Binding-site contacts:
Ligand atom O5 contacts residue ASN793 of chain 1.B at 2.3 Å (h-bond).
Ligand atom C7 contacts residue ASN793 of chain 1.B at 3.2 Å.
Ligand atom O7 contacts residue ASN793 of chain 1.B at 3.1 Å (h-bond).
Ligand atom N2 contacts residue ASN793 of chain 1.B at 2.9 Å (h-bond).
Ligand atom C8 contacts residue ASN793 of chain 1.B at 4.4 Å.
Ligand atom C2 contacts residue ASN793 of chain 1.B at 2.4 Å.
Ligand atom C5 contacts residue ASN793 of chain 1.B at 3.7 Å.
Ligand atom C1 contacts residue ASN793 of chain 1.B at 1.4 Å.
Ligand atom C3 contacts residue ASN793 of chain 1.B at 3.7 Å.
Ligand atom O6 contacts residue ASN793 of chain 1.B at 4.4 Å.
Ligand atom C4 contacts residue ASN793 of chain 1.B at 4.2 Å.

This protein binds this small molecule.
Small molecule (SMILES): CC(=O)N[C@@H]1[C@@H](O)[C@H](O)[C@@H](CO)O[C@H]1O

Sequence of chain 1.B:
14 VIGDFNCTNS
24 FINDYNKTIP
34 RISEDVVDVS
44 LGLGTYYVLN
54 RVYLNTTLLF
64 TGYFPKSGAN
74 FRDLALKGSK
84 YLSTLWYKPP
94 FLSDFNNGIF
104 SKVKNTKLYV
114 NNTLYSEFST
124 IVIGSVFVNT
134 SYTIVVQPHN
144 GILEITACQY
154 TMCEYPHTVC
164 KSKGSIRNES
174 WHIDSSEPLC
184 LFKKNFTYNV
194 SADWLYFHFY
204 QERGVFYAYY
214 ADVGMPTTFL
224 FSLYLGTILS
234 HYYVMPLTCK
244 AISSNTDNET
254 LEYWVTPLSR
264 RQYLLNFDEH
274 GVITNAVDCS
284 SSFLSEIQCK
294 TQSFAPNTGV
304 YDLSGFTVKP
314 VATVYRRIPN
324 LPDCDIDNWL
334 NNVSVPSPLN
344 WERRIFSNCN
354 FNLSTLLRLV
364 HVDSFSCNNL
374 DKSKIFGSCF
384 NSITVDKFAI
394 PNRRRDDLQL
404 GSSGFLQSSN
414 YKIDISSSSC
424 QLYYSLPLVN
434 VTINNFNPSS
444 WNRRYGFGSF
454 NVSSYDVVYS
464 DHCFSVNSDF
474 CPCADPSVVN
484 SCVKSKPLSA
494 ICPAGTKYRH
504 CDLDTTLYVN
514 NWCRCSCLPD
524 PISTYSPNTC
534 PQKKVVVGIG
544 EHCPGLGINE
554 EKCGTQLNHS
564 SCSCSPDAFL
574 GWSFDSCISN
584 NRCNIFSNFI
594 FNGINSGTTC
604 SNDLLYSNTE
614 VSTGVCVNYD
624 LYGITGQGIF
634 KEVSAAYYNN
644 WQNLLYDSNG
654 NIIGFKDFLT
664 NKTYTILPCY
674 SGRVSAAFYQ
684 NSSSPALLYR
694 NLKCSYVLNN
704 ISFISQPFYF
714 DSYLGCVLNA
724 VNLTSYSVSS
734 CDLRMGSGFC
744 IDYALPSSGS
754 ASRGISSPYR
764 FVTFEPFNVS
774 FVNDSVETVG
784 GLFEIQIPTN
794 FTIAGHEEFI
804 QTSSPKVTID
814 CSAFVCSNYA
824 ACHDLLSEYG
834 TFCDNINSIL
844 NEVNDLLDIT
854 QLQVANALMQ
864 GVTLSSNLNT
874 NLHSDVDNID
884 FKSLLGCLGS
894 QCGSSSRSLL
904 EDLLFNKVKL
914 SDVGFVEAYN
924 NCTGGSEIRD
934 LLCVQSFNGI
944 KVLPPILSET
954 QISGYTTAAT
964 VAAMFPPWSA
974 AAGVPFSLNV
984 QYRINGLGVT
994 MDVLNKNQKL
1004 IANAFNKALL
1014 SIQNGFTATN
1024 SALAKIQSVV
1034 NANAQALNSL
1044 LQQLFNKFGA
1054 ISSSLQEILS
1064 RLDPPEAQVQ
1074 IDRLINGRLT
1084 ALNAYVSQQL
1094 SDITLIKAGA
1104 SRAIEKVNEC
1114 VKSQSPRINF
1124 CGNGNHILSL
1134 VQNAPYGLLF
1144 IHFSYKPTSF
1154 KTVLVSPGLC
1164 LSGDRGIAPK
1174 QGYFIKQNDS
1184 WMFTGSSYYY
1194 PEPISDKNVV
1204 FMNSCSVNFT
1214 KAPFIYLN